Sequence of chain 1.B:
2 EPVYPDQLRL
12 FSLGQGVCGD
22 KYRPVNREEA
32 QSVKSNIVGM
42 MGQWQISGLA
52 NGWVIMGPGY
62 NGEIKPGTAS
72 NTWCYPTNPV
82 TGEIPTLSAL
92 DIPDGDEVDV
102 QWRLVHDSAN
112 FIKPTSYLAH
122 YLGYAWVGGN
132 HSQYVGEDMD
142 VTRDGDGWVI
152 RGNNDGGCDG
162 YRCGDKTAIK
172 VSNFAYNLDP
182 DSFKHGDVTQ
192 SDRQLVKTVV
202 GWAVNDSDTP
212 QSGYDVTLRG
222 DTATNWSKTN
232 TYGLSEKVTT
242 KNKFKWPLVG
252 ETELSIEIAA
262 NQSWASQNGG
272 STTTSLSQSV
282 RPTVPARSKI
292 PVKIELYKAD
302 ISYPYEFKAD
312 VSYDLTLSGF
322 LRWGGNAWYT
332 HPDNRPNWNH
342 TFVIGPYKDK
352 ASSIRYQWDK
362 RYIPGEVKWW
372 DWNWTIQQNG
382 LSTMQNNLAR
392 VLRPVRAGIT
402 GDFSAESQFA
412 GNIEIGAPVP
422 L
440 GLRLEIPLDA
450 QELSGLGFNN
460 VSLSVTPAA

Binding-site contacts:
Ligand atom O2P contacts residue ARG336 of chain 1.B at 3.6 Å (salt-bridge).
Ligand atom O1P contacts residue TRP324 of chain 1.B at 3.8 Å.
Ligand atom O3P contacts residue ARG336 of chain 1.B at 2.6 Å (salt-bridge).
Ligand atom O4 contacts residue TRP127 of chain 1.B at 4.3 Å.
Ligand atom O1 contacts residue ALA126 of chain 1.B at 3.9 Å.
Ligand atom C4 contacts residue TRP127 of chain 1.B at 4.2 Å (hydrophobic).
Ligand atom C2 contacts residue TRP127 of chain 1.B at 3.9 Å (hydrophobic).
Ligand atom O3 contacts residue TRP127 of chain 1.B at 3.4 Å.
Ligand atom O2P contacts residue ARG323 of chain 1.B at 3.0 Å.
Ligand atom C2 contacts residue ARG323 of chain 1.B at 3.9 Å.
Ligand atom P contacts residue ARG323 of chain 1.B at 4.0 Å.
Ligand atom P contacts residue ARG336 of chain 1.B at 3.8 Å.
Ligand atom O2P contacts residue TRP324 of chain 1.B at 2.2 Å (h-bond).
Ligand atom C1 contacts residue ARG323 of chain 1.B at 3.0 Å.
Ligand atom O1P contacts residue ARG336 of chain 1.B at 4.4 Å.
Ligand atom O5 contacts residue ALA126 of chain 1.B at 4.0 Å.
Ligand atom O4 contacts residue TYR162 of chain 1.B at 4.2 Å.
Ligand atom C3 contacts residue TRP127 of chain 1.B at 3.1 Å (hydrophobic).
Ligand atom C4 contacts residue ARG323 of chain 1.B at 4.0 Å.
Ligand atom O1 contacts residue TRP127 of chain 1.B at 3.1 Å (h-bond).
Ligand atom C6 contacts residue ARG323 of chain 1.B at 4.3 Å.
Ligand atom O1 contacts residue ARG323 of chain 1.B at 3.8 Å.
Ligand atom O3P contacts residue TRP324 of chain 1.B at 4.2 Å.
Ligand atom C1 contacts residue TRP127 of chain 1.B at 4.5 Å (hydrophobic).
Ligand atom P contacts residue TRP324 of chain 1.B at 3.6 Å.
Ligand atom O5 contacts residue ARG323 of chain 1.B at 2.8 Å (salt-bridge).
Ligand atom O6 contacts residue PHE321 of chain 1.B at 4.4 Å.
Ligand atom C5 contacts residue ARG323 of chain 1.B at 4.0 Å.
Ligand atom C5 contacts residue TRP127 of chain 1.B at 3.9 Å (hydrophobic).
Ligand atom O2 contacts residue ARG323 of chain 1.B at 3.1 Å (salt-bridge).
Ligand atom O1P contacts residue ARG323 of chain 1.B at 3.5 Å (salt-bridge).
Ligand atom C6 contacts residue PHE321 of chain 1.B at 4.2 Å (hydrophobic).
Ligand atom O6 contacts residue ARG323 of chain 1.B at 3.4 Å (salt-bridge).

A small-molecule ligand and the protein it binds are described below.
Small molecule (SMILES): O=P(O)(O)OC[C@H]1O[C@H](O)[C@@H](O)[C@@H](O)[C@@H]1O